A protein and the small-molecule ligand that binds it are described below.
Small molecule (SMILES): CC[C@@H]1C[C@]2(C)C=C(C)[C@H](C)C[C@]23NC(=O)C(=C3O)C(=O)[C@]2(C)[C@@H](CC[C@H]3[C@H]2CCC[C@@H]3O)C[C@H]1O

Sequence of chain 1.C:
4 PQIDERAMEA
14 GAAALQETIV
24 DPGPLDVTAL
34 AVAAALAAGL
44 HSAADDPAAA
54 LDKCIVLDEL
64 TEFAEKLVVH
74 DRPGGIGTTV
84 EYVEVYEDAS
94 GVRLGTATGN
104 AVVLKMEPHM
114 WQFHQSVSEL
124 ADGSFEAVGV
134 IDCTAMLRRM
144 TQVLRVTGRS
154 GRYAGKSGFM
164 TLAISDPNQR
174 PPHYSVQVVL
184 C

Binding-site contacts:
Ligand atom CZ contacts residue GOL1 of chain 1.K at 4.0 Å.
Ligand atom C6 contacts residue ALA10 of chain 1.C at 3.7 Å (hydrophobic).
Ligand atom O14 contacts residue ALA10 of chain 1.C at 3.2 Å.
Ligand atom C23 contacts residue ILE134 of chain 1.C at 3.8 Å (hydrophobic).
Ligand atom C11 contacts residue GLU65 of chain 1.C at 3.5 Å.
Ligand atom C4 contacts residue VAL72 of chain 1.C at 3.9 Å (hydrophobic).
Ligand atom O5 contacts residue ARG9 of chain 1.C at 3.9 Å.
Ligand atom C4 contacts residue VAL83 of chain 1.C at 3.9 Å (hydrophobic).
Ligand atom N11 contacts residue LEU70 of chain 1.C at 4.0 Å.
Ligand atom C6 contacts residue ARG9 of chain 1.C at 4.0 Å.
Ligand atom C8 contacts residue GLU87 of chain 1.C at 3.8 Å.
Ligand atom C23 contacts residue MET139 of chain 1.C at 3.7 Å (hydrophobic).
Ligand atom C21 contacts residue CYS136 of chain 1.C at 3.9 Å (hydrophobic).
Ligand atom C9 contacts residue LEU70 of chain 1.C at 3.8 Å (hydrophobic).
Ligand atom CZ contacts residue ARG9 of chain 1.C at 3.9 Å.
Ligand atom C11 contacts residue TYR177 of chain 1.C at 3.4 Å (hydrophobic).
Ligand atom O4 contacts residue TYR177 of chain 1.C at 3.8 Å.
Ligand atom C26 contacts residue TYR177 of chain 1.C at 3.7 Å (hydrophobic).
Ligand atom C23 contacts residue CYS136 of chain 1.C at 3.6 Å (hydrophobic).
Ligand atom C4 contacts residue GLN115 of chain 1.C at 4.0 Å.
Ligand atom O8 contacts residue VAL83 of chain 1.C at 3.9 Å.
Ligand atom O14 contacts residue LEU70 of chain 1.C at 3.8 Å.
Ligand atom O16 contacts residue HIS117 of chain 1.C at 3.0 Å.
Ligand atom C11 contacts residue GLU87 of chain 1.C at 3.3 Å.
Ligand atom CE2 contacts residue GOL1 of chain 1.K at 3.7 Å.
Ligand atom O8 contacts residue GLN115 of chain 1.C at 3.0 Å (h-bond).
Ligand atom C10 contacts residue LEU70 of chain 1.C at 3.6 Å (hydrophobic).
Ligand atom C8 contacts residue ALA67 of chain 1.C at 3.8 Å (hydrophobic).
Ligand atom C5 contacts residue HIS117 of chain 1.C at 3.4 Å.
Ligand atom C14 contacts residue GLN115 of chain 1.C at 3.8 Å.
Ligand atom C3 contacts residue GLN115 of chain 1.C at 3.9 Å.
Ligand atom O16 contacts residue GLN115 of chain 1.C at 2.9 Å (h-bond).
Ligand atom C29 contacts residue GLU87 of chain 1.C at 3.8 Å.
Ligand atom C21 contacts residue MET139 of chain 1.C at 4.0 Å (hydrophobic).
Ligand atom C22 contacts residue TYR177 of chain 1.C at 3.5 Å (hydrophobic).
Ligand atom C27 contacts residue GLU87 of chain 1.C at 3.9 Å.
Ligand atom CE1 contacts residue ARG9 of chain 1.C at 4.0 Å.
Ligand atom C2 contacts residue ARG9 of chain 1.C at 4.0 Å.
Ligand atom C3 contacts residue VAL83 of chain 1.C at 4.0 Å (hydrophobic).
Ligand atom C7 contacts residue GLN115 of chain 1.C at 4.0 Å.